Binding-site contacts:
Ligand atom C29 contacts residue GLU275 of chain 1.B at 3.0 Å.
Ligand atom C10 contacts residue MET267 of chain 1.B at 3.0 Å (hydrophobic).
Ligand atom C28 contacts residue GLU275 of chain 1.B at 3.7 Å.
Ligand atom C23 contacts residue GLY279 of chain 1.B at 3.7 Å.
Ligand atom C2 contacts residue TYR247 of chain 1.B at 3.7 Å (hydrophobic).
Ligand atom C6 contacts residue TYR247 of chain 1.B at 3.3 Å (hydrophobic).
Ligand atom C6 contacts residue MET267 of chain 1.B at 3.1 Å (hydrophobic).
Ligand atom N1 contacts residue TYR247 of chain 1.B at 2.6 Å (h-bond).
Ligand atom C7 contacts residue MET267 of chain 1.B at 3.1 Å (hydrophobic).
Ligand atom N9 contacts residue PHE283 of chain 1.B at 3.4 Å.
Ligand atom C11 contacts residue TYR247 of chain 1.B at 3.5 Å (hydrophobic).
Ligand atom C29 contacts residue PRO266 of chain 1.B at 3.8 Å (hydrophobic).
Ligand atom N18 contacts residue PHE283 of chain 1.B at 3.7 Å.
Ligand atom C2 contacts residue GLY279 of chain 1.B at 3.4 Å.
Ligand atom N4 contacts residue MET267 of chain 1.B at 3.5 Å.
Ligand atom C27 contacts residue LYS272 of chain 1.B at 3.8 Å.
Ligand atom N1 contacts residue MET267 of chain 1.B at 3.3 Å.
Ligand atom C5 contacts residue PHE283 of chain 1.B at 3.6 Å (hydrophobic).
Ligand atom C2 contacts residue MET267 of chain 1.B at 3.6 Å (hydrophobic).
Ligand atom O16 contacts residue GLN280 of chain 1.B at 3.0 Å (h-bond).
Ligand atom C12 contacts residue MET267 of chain 1.B at 3.7 Å (hydrophobic).
Ligand atom C22 contacts residue MET267 of chain 1.B at 3.7 Å (hydrophobic).
Ligand atom C15 contacts residue GLY279 of chain 1.B at 3.4 Å.
Ligand atom N13 contacts residue PHE283 of chain 1.B at 3.6 Å.
Ligand atom C27 contacts residue GLU275 of chain 1.B at 3.4 Å.
Ligand atom C14 contacts residue PHE283 of chain 1.B at 3.6 Å (hydrophobic).
Ligand atom C11 contacts residue MET267 of chain 1.B at 3.2 Å (hydrophobic).
Ligand atom O17 contacts residue PHE283 of chain 1.B at 3.2 Å.
Ligand atom C3 contacts residue MET267 of chain 1.B at 3.0 Å (hydrophobic).
Ligand atom C15 contacts residue MET267 of chain 1.B at 3.7 Å (hydrophobic).
Ligand atom C5 contacts residue MET267 of chain 1.B at 3.0 Å (hydrophobic).
Ligand atom C12 contacts residue PHE283 of chain 1.B at 3.2 Å (hydrophobic).
Ligand atom N9 contacts residue MET267 of chain 1.B at 3.8 Å.
Ligand atom C11 contacts residue GLN280 of chain 1.B at 3.8 Å.
Ligand atom C3 contacts residue PHE283 of chain 1.B at 3.5 Å (hydrophobic).
Ligand atom C20 contacts residue ILE246 of chain 1.B at 3.8 Å (hydrophobic).
Ligand atom C24 contacts residue LEU229 of chain 1.B at 3.6 Å (hydrophobic).
Ligand atom C28 contacts residue PRO266 of chain 1.B at 3.5 Å (hydrophobic).
Ligand atom C27 contacts residue VAL276 of chain 1.B at 3.8 Å (hydrophobic).
Ligand atom N1 contacts residue GLY279 of chain 1.B at 3.8 Å.

Sequence of chain 1.B:
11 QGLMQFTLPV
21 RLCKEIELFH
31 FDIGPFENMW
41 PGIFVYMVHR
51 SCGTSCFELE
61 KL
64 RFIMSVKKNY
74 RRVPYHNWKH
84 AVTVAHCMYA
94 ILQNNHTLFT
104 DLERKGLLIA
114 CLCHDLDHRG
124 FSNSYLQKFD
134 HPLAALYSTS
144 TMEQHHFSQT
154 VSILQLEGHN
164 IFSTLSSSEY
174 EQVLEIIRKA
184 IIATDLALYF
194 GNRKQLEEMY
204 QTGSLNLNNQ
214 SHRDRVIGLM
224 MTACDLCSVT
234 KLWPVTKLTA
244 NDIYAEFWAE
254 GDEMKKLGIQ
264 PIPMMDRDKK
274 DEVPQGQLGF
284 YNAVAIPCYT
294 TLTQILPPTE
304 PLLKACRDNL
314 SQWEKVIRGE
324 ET

This protein binds this small molecule.
Small molecule (SMILES): CNC(=O)c1cc2nc(-c3ccccc3)[nH]c2cc1NC(=O)c1cccc(C)n1